Binding-site contacts:
Ligand atom C5 contacts residue SER419 of chain 1.D at 3.8 Å.
Ligand atom O1 contacts residue ALA556 of chain 1.D at 3.6 Å.
Ligand atom C4 contacts residue SER419 of chain 1.D at 3.8 Å.
Ligand atom C3 contacts residue LYS483 of chain 1.D at 3.7 Å.
Ligand atom C4 contacts residue LYS483 of chain 1.D at 3.9 Å.
Ligand atom O4 contacts residue SER419 of chain 1.D at 4.1 Å.
Ligand atom O5 contacts residue LEU555 of chain 1.D at 4.0 Å.
Ligand atom O5 contacts residue ILE557 of chain 1.D at 4.0 Å.
Ligand atom O5 contacts residue SER419 of chain 1.D at 4.2 Å.
Ligand atom O4 contacts residue LYS483 of chain 1.D at 3.1 Å (salt-bridge).
Ligand atom C1 contacts residue ALA556 of chain 1.D at 3.7 Å (hydrophobic).
Ligand atom C1 contacts residue ILE557 of chain 1.D at 3.8 Å (hydrophobic).
Ligand atom C5 contacts residue LEU555 of chain 1.D at 3.7 Å (hydrophobic).
Ligand atom O1 contacts residue ILE557 of chain 1.D at 3.0 Å (h-bond).
Ligand atom O3 contacts residue LYS483 of chain 1.D at 3.0 Å (salt-bridge).
Ligand atom C1 contacts residue LEU555 of chain 1.D at 3.6 Å (hydrophobic).
Ligand atom O1 contacts residue LEU555 of chain 1.D at 4.5 Å.
Ligand atom O3 contacts residue GLU421 of chain 1.D at 4.2 Å.
Ligand atom O5 contacts residue ALA556 of chain 1.D at 4.2 Å.

Sequence of chain 1.D:
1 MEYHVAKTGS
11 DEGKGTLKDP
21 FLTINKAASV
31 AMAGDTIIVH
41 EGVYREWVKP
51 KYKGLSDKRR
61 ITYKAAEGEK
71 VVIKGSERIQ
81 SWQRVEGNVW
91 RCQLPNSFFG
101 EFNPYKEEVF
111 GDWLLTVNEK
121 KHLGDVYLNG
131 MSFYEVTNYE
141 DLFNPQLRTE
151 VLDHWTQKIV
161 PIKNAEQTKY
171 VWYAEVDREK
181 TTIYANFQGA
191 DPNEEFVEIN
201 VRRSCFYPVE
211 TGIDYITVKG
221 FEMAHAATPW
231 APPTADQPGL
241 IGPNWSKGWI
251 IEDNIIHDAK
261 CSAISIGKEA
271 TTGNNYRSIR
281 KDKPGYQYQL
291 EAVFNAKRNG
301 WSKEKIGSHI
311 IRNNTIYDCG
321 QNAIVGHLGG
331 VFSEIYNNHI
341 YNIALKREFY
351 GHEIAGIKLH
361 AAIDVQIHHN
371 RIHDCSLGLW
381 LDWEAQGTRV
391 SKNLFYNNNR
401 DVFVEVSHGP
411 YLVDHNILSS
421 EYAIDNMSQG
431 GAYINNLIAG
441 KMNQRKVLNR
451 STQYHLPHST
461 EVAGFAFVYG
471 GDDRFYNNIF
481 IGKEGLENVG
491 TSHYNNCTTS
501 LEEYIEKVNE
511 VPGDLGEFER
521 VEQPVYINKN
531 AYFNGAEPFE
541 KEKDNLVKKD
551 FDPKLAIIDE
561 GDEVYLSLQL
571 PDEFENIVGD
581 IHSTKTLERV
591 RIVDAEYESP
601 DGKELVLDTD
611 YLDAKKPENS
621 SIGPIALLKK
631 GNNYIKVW

The small molecule below binds the protein below.
Small molecule (SMILES): O[C@@H]1[C@@H](O)[C@H](O)OC[C@H]1O